Sequence of chain 1.B:
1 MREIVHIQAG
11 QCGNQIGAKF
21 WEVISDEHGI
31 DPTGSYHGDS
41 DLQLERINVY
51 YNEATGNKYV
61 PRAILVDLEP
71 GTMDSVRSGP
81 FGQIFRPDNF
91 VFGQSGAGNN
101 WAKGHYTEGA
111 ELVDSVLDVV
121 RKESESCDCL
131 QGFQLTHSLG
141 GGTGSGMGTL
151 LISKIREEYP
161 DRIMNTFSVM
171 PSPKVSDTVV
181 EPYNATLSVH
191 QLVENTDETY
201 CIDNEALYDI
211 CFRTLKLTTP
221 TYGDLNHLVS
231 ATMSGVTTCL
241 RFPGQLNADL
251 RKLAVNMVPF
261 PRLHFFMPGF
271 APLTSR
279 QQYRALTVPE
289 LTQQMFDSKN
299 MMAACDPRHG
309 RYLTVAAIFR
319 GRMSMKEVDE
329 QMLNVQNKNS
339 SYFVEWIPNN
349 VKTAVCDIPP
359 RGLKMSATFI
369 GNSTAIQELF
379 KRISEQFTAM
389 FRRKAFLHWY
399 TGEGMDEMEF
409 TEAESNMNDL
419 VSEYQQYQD

Sequence of chain 1.A:
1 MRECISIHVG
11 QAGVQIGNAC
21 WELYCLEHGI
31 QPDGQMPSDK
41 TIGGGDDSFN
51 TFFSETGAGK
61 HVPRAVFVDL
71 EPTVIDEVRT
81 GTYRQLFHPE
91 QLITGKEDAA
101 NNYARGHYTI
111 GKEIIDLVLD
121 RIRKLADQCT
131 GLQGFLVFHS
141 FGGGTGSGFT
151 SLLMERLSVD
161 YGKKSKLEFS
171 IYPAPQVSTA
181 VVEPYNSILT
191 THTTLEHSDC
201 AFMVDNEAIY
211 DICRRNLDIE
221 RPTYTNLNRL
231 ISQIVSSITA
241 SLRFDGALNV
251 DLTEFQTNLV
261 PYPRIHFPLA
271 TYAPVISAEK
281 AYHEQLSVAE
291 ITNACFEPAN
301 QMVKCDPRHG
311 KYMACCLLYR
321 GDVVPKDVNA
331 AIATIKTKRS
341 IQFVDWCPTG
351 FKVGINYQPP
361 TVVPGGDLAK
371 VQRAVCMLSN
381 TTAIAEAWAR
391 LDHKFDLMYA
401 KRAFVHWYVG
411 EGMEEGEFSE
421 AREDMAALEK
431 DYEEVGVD

Binding-site contacts:
Ligand atom C9 contacts residue ALA352 of chain 1.B at 3.3 Å (hydrophobic).
Ligand atom N2 contacts residue LEU253 of chain 1.B at 4.1 Å.
Ligand atom C10 contacts residue THR351 of chain 1.B at 3.5 Å.
Ligand atom C2 contacts residue ALA314 of chain 1.B at 3.9 Å (hydrophobic).
Ligand atom C8 contacts residue LEU253 of chain 1.B at 4.0 Å (hydrophobic).
Ligand atom N1 contacts residue ILE316 of chain 1.B at 3.9 Å.
Ligand atom C4 contacts residue LEU253 of chain 1.B at 3.5 Å (hydrophobic).
Ligand atom C6 contacts residue TYR200 of chain 1.B at 3.8 Å (hydrophobic).
Ligand atom C9 contacts residue THR179 of chain 1.A at 3.6 Å.
Ligand atom N1 contacts residue CYS239 of chain 1.B at 3.4 Å.
Ligand atom C11 contacts residue THR351 of chain 1.B at 4.0 Å.
Ligand atom C11 contacts residue LYS350 of chain 1.B at 4.2 Å.
Ligand atom C5 contacts residue ILE368 of chain 1.B at 4.0 Å (hydrophobic).
Ligand atom C6 contacts residue LEU253 of chain 1.B at 3.7 Å (hydrophobic).
Ligand atom C8 contacts residue ALA352 of chain 1.B at 4.1 Å (hydrophobic).
Ligand atom C7 contacts residue ALA352 of chain 1.B at 3.9 Å (hydrophobic).
Ligand atom N2 contacts residue TYR200 of chain 1.B at 3.0 Å (h-bond).
Ligand atom C4 contacts residue VAL236 of chain 1.B at 3.5 Å (hydrophobic).
Ligand atom C8 contacts residue CYS239 of chain 1.B at 4.2 Å (hydrophobic).
Ligand atom N2 contacts residue GLU198 of chain 1.B at 3.0 Å (salt-bridge).
Ligand atom C11 contacts residue ALA315 of chain 1.B at 4.1 Å (hydrophobic).
Ligand atom N3 contacts residue ALA314 of chain 1.B at 3.3 Å.
Ligand atom N3 contacts residue LEU253 of chain 1.B at 4.1 Å.
Ligand atom C10 contacts residue THR179 of chain 1.A at 3.4 Å.
Ligand atom O1 contacts residue MET257 of chain 1.B at 3.4 Å.
Ligand atom C7 contacts residue ILE316 of chain 1.B at 4.2 Å (hydrophobic).
Ligand atom C6 contacts residue GLU198 of chain 1.B at 3.6 Å.
Ligand atom C1 contacts residue ILE368 of chain 1.B at 4.0 Å (hydrophobic).
Ligand atom C3 contacts residue VAL236 of chain 1.B at 3.4 Å (hydrophobic).
Ligand atom C5 contacts residue LEU253 of chain 1.B at 3.4 Å (hydrophobic).
Ligand atom N1 contacts residue LEU253 of chain 1.B at 4.0 Å.
Ligand atom C2 contacts residue LEU253 of chain 1.B at 3.6 Å (hydrophobic).
Ligand atom C10 contacts residue ALA352 of chain 1.B at 3.1 Å (hydrophobic).
Ligand atom C3 contacts residue LEU253 of chain 1.B at 4.0 Å (hydrophobic).
Ligand atom O1 contacts residue GLU198 of chain 1.B at 3.0 Å (salt-bridge).
Ligand atom C1 contacts residue LEU253 of chain 1.B at 3.3 Å (hydrophobic).
Ligand atom O1 contacts residue LEU253 of chain 1.B at 3.6 Å.
Ligand atom C1 contacts residue ALA314 of chain 1.B at 3.9 Å (hydrophobic).
Ligand atom C3 contacts residue CYS239 of chain 1.B at 3.2 Å (hydrophobic).
Ligand atom C11 contacts residue ALA352 of chain 1.B at 3.9 Å (hydrophobic).

A protein and the small-molecule ligand that binds it are described below.
Small molecule (SMILES): NC(=O)c1ccnc(NC2CC=CC2)c1